The protein below binds the small molecule below.
Small molecule (SMILES): Cc1cc(CSCc2nn(C)c(C)c2-c2cccc3c(CCCOc4cccc5ccccc45)c(C(=O)O)[nH]c23)nn1C

Binding-site contacts:
Ligand atom C13 contacts residue PHE57 of chain 1.B at 3.8 Å (hydrophobic).
Ligand atom C contacts residue MET60 of chain 1.B at 3.5 Å (hydrophobic).
Ligand atom C31 contacts residue MET79 of chain 1.B at 3.8 Å (hydrophobic).
Ligand atom O contacts residue LEU96 of chain 1.B at 3.8 Å.
Ligand atom C15 contacts residue PHE99 of chain 1.B at 3.8 Å (hydrophobic).
Ligand atom C29 contacts residue PHE99 of chain 1.B at 3.8 Å (hydrophobic).
Ligand atom C27 contacts residue PHE99 of chain 1.B at 3.6 Å (hydrophobic).
Ligand atom O2 contacts residue ARG92 of chain 1.B at 2.9 Å (salt-bridge).
Ligand atom C33 contacts residue ARG92 of chain 1.B at 3.6 Å.
Ligand atom C14 contacts residue PHE99 of chain 1.B at 3.5 Å (hydrophobic).
Ligand atom C30 contacts residue LEU96 of chain 1.B at 3.3 Å (hydrophobic).
Ligand atom C32 contacts residue MET79 of chain 1.B at 3.8 Å (hydrophobic).
Ligand atom C4 contacts residue VAL78 of chain 1.B at 3.7 Å (hydrophobic).
Ligand atom N contacts residue VAL82 of chain 1.B at 3.8 Å.
Ligand atom C30 contacts residue GLY100 of chain 1.B at 3.6 Å.
Ligand atom C1 contacts residue MET60 of chain 1.B at 3.7 Å (hydrophobic).
Ligand atom C20 contacts residue LEU96 of chain 1.B at 3.9 Å (hydrophobic).
Ligand atom C25 contacts residue VAL78 of chain 1.B at 3.6 Å (hydrophobic).
Ligand atom N2 contacts residue ALA56 of chain 1.B at 3.8 Å.
Ligand atom C17 contacts residue THR95 of chain 1.B at 3.8 Å.
Ligand atom N contacts residue MET60 of chain 1.B at 3.7 Å.
Ligand atom N1 contacts residue MET60 of chain 1.B at 3.5 Å.
Ligand atom C11 contacts residue THR95 of chain 1.B at 3.8 Å.
Ligand atom C28 contacts residue MET79 of chain 1.B at 3.7 Å (hydrophobic).
Ligand atom C3 contacts residue VAL82 of chain 1.B at 3.8 Å (hydrophobic).
Ligand atom C24 contacts residue MET79 of chain 1.B at 3.6 Å (hydrophobic).
Ligand atom N4 contacts residue THR95 of chain 1.B at 3.7 Å.
Ligand atom C32 contacts residue PHE99 of chain 1.B at 3.7 Å (hydrophobic).
Ligand atom N1 contacts residue VAL82 of chain 1.B at 3.7 Å.
Ligand atom C19 contacts residue THR95 of chain 1.B at 3.6 Å.
Ligand atom C29 contacts residue LEU96 of chain 1.B at 3.5 Å (hydrophobic).
Ligand atom C31 contacts residue GLY100 of chain 1.B at 3.8 Å.
Ligand atom O1 contacts residue ARG92 of chain 1.B at 3.5 Å (salt-bridge).
Ligand atom C16 contacts residue THR95 of chain 1.B at 3.8 Å.
Ligand atom C22 contacts residue VAL82 of chain 1.B at 3.8 Å (hydrophobic).
Ligand atom C23 contacts residue MET79 of chain 1.B at 3.7 Å (hydrophobic).
Ligand atom C28 contacts residue PHE99 of chain 1.B at 3.6 Å (hydrophobic).
Ligand atom C18 contacts residue THR95 of chain 1.B at 3.6 Å.
Ligand atom C6 contacts residue MET60 of chain 1.B at 3.8 Å (hydrophobic).
Ligand atom C30 contacts residue ILE123 of chain 1.B at 3.8 Å (hydrophobic).

Sequence of chain 1.B:
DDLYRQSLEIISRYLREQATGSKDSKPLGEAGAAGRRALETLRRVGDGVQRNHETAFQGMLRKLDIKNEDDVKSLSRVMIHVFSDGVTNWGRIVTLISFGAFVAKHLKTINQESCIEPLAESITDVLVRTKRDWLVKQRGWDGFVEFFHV